Sequence of chain 1.A:
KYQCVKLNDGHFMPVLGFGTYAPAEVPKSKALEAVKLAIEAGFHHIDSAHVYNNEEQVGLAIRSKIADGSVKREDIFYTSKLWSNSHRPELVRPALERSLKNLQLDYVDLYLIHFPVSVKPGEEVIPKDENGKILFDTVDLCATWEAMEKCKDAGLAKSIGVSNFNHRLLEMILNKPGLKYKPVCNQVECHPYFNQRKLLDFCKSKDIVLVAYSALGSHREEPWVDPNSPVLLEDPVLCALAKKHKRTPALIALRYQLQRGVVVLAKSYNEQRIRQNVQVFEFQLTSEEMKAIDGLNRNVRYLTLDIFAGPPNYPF

The protein below binds the small molecule below.
Small molecule (SMILES): Cc1cccc(Nc2ccccc2C(=O)O)c1C

Binding-site contacts:
Ligand atom O15 contacts residue TYR55 of chain 1.A at 3.5 Å.
Ligand atom C12 contacts residue HIS117 of chain 1.A at 3.3 Å.
Ligand atom O16 contacts residue HIS117 of chain 1.A at 2.7 Å (h-bond).
Ligand atom N7 contacts residue VAL54 of chain 1.A at 4.1 Å.
Ligand atom C13 contacts residue HIS117 of chain 1.A at 3.5 Å.
Ligand atom C4 contacts residue ILE129 of chain 1.A at 3.9 Å (hydrophobic).
Ligand atom O15 contacts residue NAP1 of chain 1.D at 4.1 Å.
Ligand atom C1 contacts residue TRP227 of chain 1.A at 3.7 Å (hydrophobic).
Ligand atom C17 contacts residue TYR24 of chain 1.A at 3.8 Å (hydrophobic).
Ligand atom C6 contacts residue VAL54 of chain 1.A at 3.8 Å (hydrophobic).
Ligand atom C11 contacts residue PHE118 of chain 1.A at 4.0 Å (hydrophobic).
Ligand atom C9 contacts residue LEU308 of chain 1.A at 4.0 Å (hydrophobic).
Ligand atom C3 contacts residue VAL128 of chain 1.A at 3.9 Å (hydrophobic).
Ligand atom C12 contacts residue NAP1 of chain 1.D at 3.1 Å.
Ligand atom C4 contacts residue VAL54 of chain 1.A at 3.0 Å (hydrophobic).
Ligand atom C9 contacts residue TRP86 of chain 1.A at 3.4 Å (hydrophobic).
Ligand atom C3 contacts residue VAL54 of chain 1.A at 3.5 Å (hydrophobic).
Ligand atom C13 contacts residue NAP1 of chain 1.D at 4.0 Å.
Ligand atom C4 contacts residue TRP86 of chain 1.A at 4.0 Å (hydrophobic).
Ligand atom C14 contacts residue HIS117 of chain 1.A at 3.4 Å.
Ligand atom C10 contacts residue PHE311 of chain 1.A at 4.0 Å (hydrophobic).
Ligand atom C11 contacts residue LEU308 of chain 1.A at 3.5 Å (hydrophobic).
Ligand atom O16 contacts residue NAP1 of chain 1.D at 3.0 Å.
Ligand atom C10 contacts residue LEU308 of chain 1.A at 3.5 Å (hydrophobic).
Ligand atom C9 contacts residue PHE311 of chain 1.A at 4.2 Å (hydrophobic).
Ligand atom C5 contacts residue TRP86 of chain 1.A at 3.6 Å (hydrophobic).
Ligand atom C11 contacts residue HIS117 of chain 1.A at 4.1 Å.
Ligand atom C11 contacts residue ASN167 of chain 1.A at 4.2 Å.
Ligand atom C4 contacts residue VAL128 of chain 1.A at 4.0 Å (hydrophobic).
Ligand atom C11 contacts residue NAP1 of chain 1.D at 3.9 Å.
Ligand atom C5 contacts residue VAL54 of chain 1.A at 3.4 Å (hydrophobic).
Ligand atom C14 contacts residue NAP1 of chain 1.D at 3.7 Å.
Ligand atom C11 contacts residue TRP86 of chain 1.A at 4.2 Å (hydrophobic).
Ligand atom C14 contacts residue TYR55 of chain 1.A at 3.6 Å (hydrophobic).
Ligand atom C17 contacts residue TRP227 of chain 1.A at 3.7 Å (hydrophobic).
Ligand atom C2 contacts residue TRP227 of chain 1.A at 4.0 Å (hydrophobic).
Ligand atom C6 contacts residue TRP227 of chain 1.A at 4.0 Å (hydrophobic).
Ligand atom C10 contacts residue TRP86 of chain 1.A at 3.5 Å (hydrophobic).
Ligand atom O16 contacts residue TYR55 of chain 1.A at 2.8 Å (h-bond).
Ligand atom C3 contacts residue ILE129 of chain 1.A at 4.1 Å (hydrophobic).